Sequence of chain 1.B:
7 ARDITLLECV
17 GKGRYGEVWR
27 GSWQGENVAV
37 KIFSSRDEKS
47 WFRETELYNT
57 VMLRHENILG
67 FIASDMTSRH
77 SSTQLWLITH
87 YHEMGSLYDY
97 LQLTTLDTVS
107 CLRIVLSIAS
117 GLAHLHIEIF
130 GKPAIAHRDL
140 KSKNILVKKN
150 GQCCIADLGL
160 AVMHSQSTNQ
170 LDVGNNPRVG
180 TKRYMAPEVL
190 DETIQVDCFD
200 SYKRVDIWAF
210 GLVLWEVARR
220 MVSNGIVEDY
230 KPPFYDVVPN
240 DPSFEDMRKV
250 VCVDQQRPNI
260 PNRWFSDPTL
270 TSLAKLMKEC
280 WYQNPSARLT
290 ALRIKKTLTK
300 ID

This small molecule binds to this protein.
Small molecule (SMILES): COc1cc(-c2cncc(-c3ccc(C4CCN(C)CC4)cc3)c2C)cc(OC)c1OC

Binding-site contacts:
Ligand atom C29 contacts residue ALA155 of chain 1.B at 3.8 Å (hydrophobic).
Ligand atom C09 contacts residue TYR87 of chain 1.B at 3.9 Å (hydrophobic).
Ligand atom C22 contacts residue GLY91 of chain 1.B at 3.5 Å.
Ligand atom O31 contacts residue LYS37 of chain 1.B at 3.7 Å.
Ligand atom C06 contacts residue LEU145 of chain 1.B at 3.7 Å (hydrophobic).
Ligand atom C21 contacts residue VAL16 of chain 1.B at 3.5 Å (hydrophobic).
Ligand atom C24 contacts residue LEU145 of chain 1.B at 3.8 Å (hydrophobic).
Ligand atom C09 contacts residue HIS88 of chain 1.B at 3.2 Å.
Ligand atom C04 contacts residue ALA35 of chain 1.B at 3.8 Å (hydrophobic).
Ligand atom C07 contacts residue LEU145 of chain 1.B at 3.4 Å (hydrophobic).
Ligand atom C29 contacts residue LYS142 of chain 1.B at 3.6 Å.
Ligand atom C23 contacts residue GLY91 of chain 1.B at 3.6 Å.
Ligand atom C09 contacts residue LEU145 of chain 1.B at 3.9 Å (hydrophobic).
Ligand atom C01 contacts residue THR85 of chain 1.B at 3.4 Å.
Ligand atom C01 contacts residue LEU83 of chain 1.B at 3.5 Å (hydrophobic).
Ligand atom C10 contacts residue LEU145 of chain 1.B at 3.8 Å (hydrophobic).
Ligand atom O02 contacts residue LYS37 of chain 1.B at 3.6 Å.
Ligand atom C01 contacts residue LYS37 of chain 1.B at 3.6 Å.
Ligand atom C13 contacts residue TYR87 of chain 1.B at 3.8 Å (hydrophobic).
Ligand atom C12 contacts residue VAL16 of chain 1.B at 3.9 Å (hydrophobic).
Ligand atom C16 contacts residue ASP95 of chain 1.B at 3.4 Å.
Ligand atom C29 contacts residue ASN143 of chain 1.B at 3.5 Å.
Ligand atom N08 contacts residue HIS88 of chain 1.B at 3.0 Å (h-bond).
Ligand atom C32 contacts residue LEU83 of chain 1.B at 3.8 Å (hydrophobic).
Ligand atom C32 contacts residue ASP156 of chain 1.B at 3.7 Å.
Ligand atom C13 contacts residue VAL16 of chain 1.B at 3.9 Å (hydrophobic).
Ligand atom C12 contacts residue TYR87 of chain 1.B at 3.6 Å (hydrophobic).
Ligand atom C22 contacts residue ASP95 of chain 1.B at 3.5 Å.
Ligand atom C12 contacts residue HIS88 of chain 1.B at 3.9 Å.
Ligand atom C04 contacts residue THR85 of chain 1.B at 3.9 Å.
Ligand atom N08 contacts residue TYR87 of chain 1.B at 3.8 Å.
Ligand atom C19 contacts residue ASP95 of chain 1.B at 3.8 Å.
Ligand atom C07 contacts residue ALA35 of chain 1.B at 3.7 Å (hydrophobic).
Ligand atom C26 contacts residue LEU145 of chain 1.B at 3.9 Å (hydrophobic).
Ligand atom C07 contacts residue HIS86 of chain 1.B at 3.9 Å.
Ligand atom C14 contacts residue GLY91 of chain 1.B at 3.8 Å.
Ligand atom O28 contacts residue ALA155 of chain 1.B at 3.7 Å.
Ligand atom C32 contacts residue GLU50 of chain 1.B at 3.5 Å.
Ligand atom N08 contacts residue LEU145 of chain 1.B at 3.9 Å.
Ligand atom C01 contacts residue ALA35 of chain 1.B at 3.5 Å (hydrophobic).